Binding-site contacts:
Ligand atom N28 contacts residue ARG311 of chain 1.B at 3.3 Å.
Ligand atom O9 contacts residue ILE351 of chain 1.B at 3.7 Å.
Ligand atom C2 contacts residue VAL242 of chain 1.B at 3.6 Å (hydrophobic).
Ligand atom O19 contacts residue ALA244 of chain 1.B at 3.2 Å.
Ligand atom N25 contacts residue ARG196 of chain 1.B at 3.6 Å (salt-bridge).
Ligand atom N24 contacts residue PHE193 of chain 1.B at 3.2 Å (h-bond).
Ligand atom N17 contacts residue TYR18 of chain 1.A at 3.6 Å.
Ligand atom C21 contacts residue ASP219 of chain 1.B at 3.4 Å.
Ligand atom C27 contacts residue PHE193 of chain 1.B at 3.5 Å (hydrophobic).
Ligand atom C15 contacts residue HIS191 of chain 1.B at 3.2 Å.
Ligand atom C11 contacts residue VAL242 of chain 1.B at 3.3 Å (hydrophobic).
Ligand atom C20 contacts residue PHE193 of chain 1.B at 3.6 Å (hydrophobic).
Ligand atom N17 contacts residue ASP219 of chain 1.B at 2.9 Å (salt-bridge).
Ligand atom C22 contacts residue PHE193 of chain 1.B at 3.6 Å (hydrophobic).
Ligand atom F32 contacts residue GLY217 of chain 1.B at 3.3 Å.
Ligand atom F33 contacts residue TYR188 of chain 1.B at 3.2 Å.
Ligand atom C18 contacts residue TYR18 of chain 1.A at 3.6 Å (hydrophobic).
Ligand atom C29 contacts residue ARG311 of chain 1.B at 3.3 Å.
Ligand atom C20 contacts residue TYR18 of chain 1.A at 3.6 Å (hydrophobic).
Ligand atom C14 contacts residue HIS191 of chain 1.B at 3.4 Å.
Ligand atom N28 contacts residue PHE193 of chain 1.B at 3.5 Å.
Ligand atom C27 contacts residue TYR18 of chain 1.A at 3.5 Å (hydrophobic).
Ligand atom N24 contacts residue ARG196 of chain 1.B at 3.1 Å (salt-bridge).
Ligand atom F32 contacts residue TYR188 of chain 1.B at 3.4 Å.
Ligand atom F31 contacts residue VAL242 of chain 1.B at 3.5 Å.
Ligand atom C22 contacts residue TYR18 of chain 1.A at 3.6 Å (hydrophobic).
Ligand atom C16 contacts residue ASP219 of chain 1.B at 3.6 Å.
Ligand atom C23 contacts residue PHE193 of chain 1.B at 3.4 Å (hydrophobic).
Ligand atom F32 contacts residue HIS191 of chain 1.B at 3.5 Å.
Ligand atom C29 contacts residue PHE193 of chain 1.B at 3.5 Å (hydrophobic).
Ligand atom C29 contacts residue TYR18 of chain 1.A at 3.6 Å (hydrophobic).
Ligand atom F32 contacts residue TYR240 of chain 1.B at 3.3 Å.
Ligand atom N25 contacts residue TYR18 of chain 1.A at 3.7 Å.
Ligand atom C21 contacts residue TYR18 of chain 1.A at 3.6 Å (hydrophobic).
Ligand atom C16 contacts residue ALA244 of chain 1.B at 3.5 Å (hydrophobic).
Ligand atom C23 contacts residue ARG196 of chain 1.B at 3.6 Å.
Ligand atom F31 contacts residue SER241 of chain 1.B at 3.1 Å.
Ligand atom C12 contacts residue VAL242 of chain 1.B at 3.4 Å (hydrophobic).
Ligand atom C16 contacts residue VAL242 of chain 1.B at 3.5 Å (hydrophobic).
Ligand atom F31 contacts residue TYR240 of chain 1.B at 3.4 Å.

Sequence of chain 1.A:
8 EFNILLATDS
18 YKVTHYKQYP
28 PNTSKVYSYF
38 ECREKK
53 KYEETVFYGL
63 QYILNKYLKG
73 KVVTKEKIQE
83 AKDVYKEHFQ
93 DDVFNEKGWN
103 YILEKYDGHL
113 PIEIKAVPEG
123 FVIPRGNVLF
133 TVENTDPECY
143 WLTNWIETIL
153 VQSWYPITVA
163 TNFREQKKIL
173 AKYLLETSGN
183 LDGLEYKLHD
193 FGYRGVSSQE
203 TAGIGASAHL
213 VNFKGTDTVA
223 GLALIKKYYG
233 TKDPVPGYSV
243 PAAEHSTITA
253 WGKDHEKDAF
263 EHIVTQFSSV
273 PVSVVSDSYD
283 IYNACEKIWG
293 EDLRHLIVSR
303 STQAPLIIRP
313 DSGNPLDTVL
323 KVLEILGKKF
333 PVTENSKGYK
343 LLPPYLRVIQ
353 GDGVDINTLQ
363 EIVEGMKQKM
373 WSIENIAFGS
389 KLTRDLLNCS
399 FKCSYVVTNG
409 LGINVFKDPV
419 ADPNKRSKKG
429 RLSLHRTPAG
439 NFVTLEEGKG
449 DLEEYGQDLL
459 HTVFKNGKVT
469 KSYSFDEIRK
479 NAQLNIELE

The small molecule below binds the protein below.
Small molecule (SMILES): O=C(NCc1ccc(S(=O)(=O)c2cccc(C(F)(F)F)c2)cc1)c1cnc2n[nH]cc2c1

Sequence of chain 1.B:
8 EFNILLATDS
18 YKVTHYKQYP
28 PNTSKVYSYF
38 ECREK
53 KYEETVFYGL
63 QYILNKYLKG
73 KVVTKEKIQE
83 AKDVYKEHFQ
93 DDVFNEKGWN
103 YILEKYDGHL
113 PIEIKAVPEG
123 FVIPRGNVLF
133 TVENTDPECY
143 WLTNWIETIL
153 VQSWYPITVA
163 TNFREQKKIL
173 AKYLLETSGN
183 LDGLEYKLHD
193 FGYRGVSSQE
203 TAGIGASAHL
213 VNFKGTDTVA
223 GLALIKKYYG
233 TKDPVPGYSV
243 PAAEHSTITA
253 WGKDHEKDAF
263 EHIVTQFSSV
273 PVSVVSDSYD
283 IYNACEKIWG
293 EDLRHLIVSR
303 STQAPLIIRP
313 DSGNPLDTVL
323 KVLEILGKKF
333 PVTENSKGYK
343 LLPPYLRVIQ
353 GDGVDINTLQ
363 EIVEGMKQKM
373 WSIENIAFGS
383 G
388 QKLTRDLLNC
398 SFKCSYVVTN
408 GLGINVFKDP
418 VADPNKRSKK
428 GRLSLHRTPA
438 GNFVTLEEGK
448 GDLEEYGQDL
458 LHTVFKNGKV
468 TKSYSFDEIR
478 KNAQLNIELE